Binding-site contacts:
Ligand atom C4 contacts residue ASN54 of chain 1.B at 4.3 Å.
Ligand atom O7 contacts residue SER89 of chain 1.B at 3.5 Å.
Ligand atom C7 contacts residue ASP90 of chain 1.B at 3.8 Å.
Ligand atom N2 contacts residue ASN54 of chain 1.B at 2.8 Å (h-bond).
Ligand atom O7 contacts residue ASN54 of chain 1.B at 3.7 Å.
Ligand atom C4 contacts residue SER89 of chain 1.B at 4.3 Å.
Ligand atom C3 contacts residue ASN54 of chain 1.B at 3.8 Å.
Ligand atom C8 contacts residue ASP90 of chain 1.B at 4.4 Å.
Ligand atom C6 contacts residue SER89 of chain 1.B at 3.7 Å.
Ligand atom C5 contacts residue ASN54 of chain 1.B at 3.7 Å.
Ligand atom O3 contacts residue ASP90 of chain 1.B at 4.1 Å.
Ligand atom C8 contacts residue ASN54 of chain 1.B at 4.5 Å.
Ligand atom O7 contacts residue ASP90 of chain 1.B at 3.2 Å (salt-bridge).
Ligand atom C7 contacts residue ASN54 of chain 1.B at 3.4 Å.
Ligand atom C2 contacts residue ASP90 of chain 1.B at 4.3 Å.
Ligand atom C2 contacts residue ASN54 of chain 1.B at 2.4 Å.
Ligand atom O4 contacts residue SER89 of chain 1.B at 4.2 Å.
Ligand atom O5 contacts residue ASN54 of chain 1.B at 2.4 Å (h-bond).
Ligand atom C1 contacts residue ASN54 of chain 1.B at 1.4 Å.
Ligand atom C5 contacts residue SER89 of chain 1.B at 3.7 Å.

A small-molecule ligand and the protein it binds are described below.
Small molecule (SMILES): CC(=O)N[C@H]1[C@H](O[C@H]2[C@H](O)[C@@H](NC(C)=O)CO[C@@H]2CO)O[C@H](CO)[C@@H](O[C@@H]2O[C@H](CO)[C@@H](O)[C@H](O)[C@@H]2O)[C@@H]1O

Sequence of chain 1.B:
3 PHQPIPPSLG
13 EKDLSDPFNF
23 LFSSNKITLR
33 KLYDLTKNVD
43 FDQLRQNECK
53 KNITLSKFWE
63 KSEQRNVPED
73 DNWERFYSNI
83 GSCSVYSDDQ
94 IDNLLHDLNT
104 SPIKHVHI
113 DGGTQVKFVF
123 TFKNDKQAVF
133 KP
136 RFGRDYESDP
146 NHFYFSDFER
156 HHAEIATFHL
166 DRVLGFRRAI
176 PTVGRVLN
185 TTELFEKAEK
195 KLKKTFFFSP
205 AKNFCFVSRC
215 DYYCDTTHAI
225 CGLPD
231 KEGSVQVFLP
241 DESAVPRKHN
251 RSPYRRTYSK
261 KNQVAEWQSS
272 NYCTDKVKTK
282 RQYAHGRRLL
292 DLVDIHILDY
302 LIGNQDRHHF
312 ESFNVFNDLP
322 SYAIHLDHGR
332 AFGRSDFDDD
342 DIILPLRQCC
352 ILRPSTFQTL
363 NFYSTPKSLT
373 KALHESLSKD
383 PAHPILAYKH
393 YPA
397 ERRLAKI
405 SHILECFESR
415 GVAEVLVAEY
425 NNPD